The small molecule below binds the protein below.
Small molecule (SMILES): NC(=[NH2+])c1ccc(N)cc1

Binding-site contacts:
Ligand atom N2 contacts residue CYS198 of chain 1.A at 2.7 Å (h-bond).
Ligand atom C1 contacts residue SER192 of chain 1.A at 3.7 Å.
Ligand atom C2 contacts residue VAL191 of chain 1.A at 4.0 Å (hydrophobic).
Ligand atom C1 contacts residue PHE193 of chain 1.A at 3.9 Å (hydrophobic).
Ligand atom C1 contacts residue SER177 of chain 1.A at 3.6 Å.
Ligand atom C3 contacts residue PHE193 of chain 1.A at 3.3 Å (hydrophobic).
Ligand atom C3 contacts residue GLY194 of chain 1.A at 3.6 Å.
Ligand atom N3 contacts residue CYS173 of chain 1.A at 4.2 Å.
Ligand atom N3 contacts residue ASP171 of chain 1.A at 3.2 Å (salt-bridge).
Ligand atom N1 contacts residue SER177 of chain 1.A at 2.6 Å (h-bond).
Ligand atom N3 contacts residue PHE193 of chain 1.A at 4.2 Å.
Ligand atom N1 contacts residue HIS41 of chain 1.A at 3.9 Å.
Ligand atom C4 contacts residue CYS173 of chain 1.A at 3.8 Å (hydrophobic).
Ligand atom C7 contacts residue ASP171 of chain 1.A at 3.6 Å.
Ligand atom C7 contacts residue GLY194 of chain 1.A at 4.3 Å.
Ligand atom C2 contacts residue PHE193 of chain 1.A at 3.1 Å (hydrophobic).
Ligand atom C3 contacts residue SER192 of chain 1.A at 4.2 Å.
Ligand atom C2 contacts residue SER192 of chain 1.A at 3.2 Å.
Ligand atom C5 contacts residue CYS198 of chain 1.A at 4.0 Å (hydrophobic).
Ligand atom N2 contacts residue SER172 of chain 1.A at 3.1 Å (h-bond).
Ligand atom C4 contacts residue GLY194 of chain 1.A at 3.9 Å.
Ligand atom C7 contacts residue CYS198 of chain 1.A at 3.9 Å (hydrophobic).
Ligand atom N2 contacts residue ASP171 of chain 1.A at 3.1 Å (salt-bridge).
Ligand atom N2 contacts residue LYS195 of chain 1.A at 4.0 Å.
Ligand atom C2 contacts residue SER177 of chain 1.A at 4.1 Å.
Ligand atom N2 contacts residue CYS173 of chain 1.A at 3.7 Å.
Ligand atom C6 contacts residue CYS173 of chain 1.A at 3.8 Å (hydrophobic).
Ligand atom C6 contacts residue ASN174 of chain 1.A at 3.6 Å.
Ligand atom C3 contacts residue VAL191 of chain 1.A at 4.2 Å (hydrophobic).
Ligand atom C4 contacts residue PHE193 of chain 1.A at 4.0 Å (hydrophobic).
Ligand atom C7 contacts residue CYS173 of chain 1.A at 3.8 Å (hydrophobic).
Ligand atom C7 contacts residue SER172 of chain 1.A at 3.4 Å.
Ligand atom C5 contacts residue CYS173 of chain 1.A at 3.5 Å (hydrophobic).
Ligand atom C2 contacts residue GLY194 of chain 1.A at 4.1 Å.
Ligand atom N3 contacts residue GLY194 of chain 1.A at 4.4 Å.
Ligand atom N3 contacts residue SER172 of chain 1.A at 3.5 Å (h-bond).
Ligand atom N1 contacts residue PHE193 of chain 1.A at 4.2 Å.
Ligand atom C5 contacts residue ASN174 of chain 1.A at 3.5 Å.
Ligand atom N3 contacts residue GLY205 of chain 1.A at 3.9 Å.
Ligand atom N1 contacts residue SER192 of chain 1.A at 3.2 Å (h-bond).

Sequence of chain 1.A:
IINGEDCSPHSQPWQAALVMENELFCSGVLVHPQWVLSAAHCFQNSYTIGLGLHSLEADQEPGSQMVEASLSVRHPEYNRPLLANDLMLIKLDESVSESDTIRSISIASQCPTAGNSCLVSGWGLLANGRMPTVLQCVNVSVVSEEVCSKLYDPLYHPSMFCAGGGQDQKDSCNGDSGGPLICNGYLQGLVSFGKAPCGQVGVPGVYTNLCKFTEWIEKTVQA